The protein below binds the small molecule below.
Small molecule (SMILES): O=C(NCCCCCCCCNC(=O)C(Cl)Cl)C(Cl)Cl

Binding-site contacts:
Ligand atom CL3 contacts residue THR121 of chain 1.D at 3.4 Å.
Ligand atom C05 contacts residue GLU261 of chain 1.D at 3.2 Å.
Ligand atom CL4 contacts residue MET167 of chain 1.D at 3.5 Å.
Ligand atom C05 contacts residue CYS295 of chain 1.D at 1.8 Å (hydrophobic).
Ligand atom C10 contacts residue PHE163 of chain 1.D at 3.5 Å (hydrophobic).
Ligand atom CL2 contacts residue ALA454 of chain 1.D at 3.5 Å.
Ligand atom C11 contacts residue CYS294 of chain 1.D at 3.4 Å (hydrophobic).
Ligand atom O08 contacts residue ASN162 of chain 1.D at 3.3 Å (h-bond).
Ligand atom C05 contacts residue NAD1 of chain 1.L at 3.2 Å.
Ligand atom CL2 contacts residue LEU452 of chain 1.D at 3.7 Å.
Ligand atom C07 contacts residue NAD1 of chain 1.L at 3.9 Å.
Ligand atom C11 contacts residue LEU452 of chain 1.D at 3.9 Å (hydrophobic).
Ligand atom CL3 contacts residue GLY117 of chain 1.D at 3.5 Å.
Ligand atom O08 contacts residue CYS295 of chain 1.D at 2.8 Å (h-bond).
Ligand atom CL2 contacts residue ASN453 of chain 1.D at 3.2 Å.
Ligand atom O08 contacts residue NAD1 of chain 1.L at 3.9 Å.
Ligand atom O20 contacts residue LEU166 of chain 1.D at 3.6 Å.
Ligand atom N09 contacts residue CYS295 of chain 1.D at 3.5 Å (h-bond).
Ligand atom CL2 contacts residue MET470 of chain 1.D at 3.9 Å.
Ligand atom O08 contacts residue CYS294 of chain 1.D at 3.4 Å (h-bond).
Ligand atom O20 contacts residue GLY117 of chain 1.D at 3.8 Å.
Ligand atom O08 contacts residue MET167 of chain 1.D at 3.9 Å.
Ligand atom C15 contacts residue VAL113 of chain 1.D at 3.8 Å (hydrophobic).
Ligand atom C14 contacts residue PHE289 of chain 1.D at 3.8 Å (hydrophobic).
Ligand atom C11 contacts residue THR296 of chain 1.D at 3.8 Å.
Ligand atom C19 contacts residue GLY117 of chain 1.D at 3.9 Å.
Ligand atom C21 contacts residue LEU452 of chain 1.D at 3.8 Å (hydrophobic).
Ligand atom C07 contacts residue CYS295 of chain 1.D at 2.6 Å (hydrophobic).
Ligand atom C07 contacts residue MET167 of chain 1.D at 3.4 Å (hydrophobic).
Ligand atom C21 contacts residue ASN453 of chain 1.D at 3.7 Å.
Ligand atom C05 contacts residue MET167 of chain 1.D at 3.6 Å (hydrophobic).
Ligand atom CL4 contacts residue GLU261 of chain 1.D at 3.0 Å.
Ligand atom O20 contacts residue TRP170 of chain 1.D at 3.2 Å (h-bond).
Ligand atom N09 contacts residue MET167 of chain 1.D at 3.5 Å.
Ligand atom CL2 contacts residue TRP170 of chain 1.D at 3.9 Å.
Ligand atom C21 contacts residue ALA454 of chain 1.D at 3.6 Å (hydrophobic).
Ligand atom CL3 contacts residue ALA454 of chain 1.D at 3.6 Å.
Ligand atom C12 contacts residue CYS294 of chain 1.D at 3.4 Å (hydrophobic).
Ligand atom O08 contacts residue PHE163 of chain 1.D at 3.5 Å.
Ligand atom CL4 contacts residue CYS295 of chain 1.D at 2.9 Å.

Sequence of chain 1.D:
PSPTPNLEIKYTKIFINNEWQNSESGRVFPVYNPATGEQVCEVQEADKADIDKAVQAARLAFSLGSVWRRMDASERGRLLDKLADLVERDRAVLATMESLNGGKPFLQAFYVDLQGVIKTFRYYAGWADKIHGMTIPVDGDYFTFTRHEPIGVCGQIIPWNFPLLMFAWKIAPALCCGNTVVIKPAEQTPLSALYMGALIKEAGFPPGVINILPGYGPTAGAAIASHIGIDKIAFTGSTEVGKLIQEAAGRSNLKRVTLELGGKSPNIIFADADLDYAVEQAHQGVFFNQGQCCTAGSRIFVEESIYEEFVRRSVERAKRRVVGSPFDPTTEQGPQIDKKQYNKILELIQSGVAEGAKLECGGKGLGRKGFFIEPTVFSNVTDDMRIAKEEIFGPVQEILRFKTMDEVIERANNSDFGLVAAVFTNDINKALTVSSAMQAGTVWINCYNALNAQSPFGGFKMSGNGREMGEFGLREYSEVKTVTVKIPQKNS